A protein and the small-molecule ligand that binds it are described below.
Small molecule (SMILES): CC(=O)N[C@@H]1[C@@H](O)[C@H](O)[C@@H](CO)O[C@H]1O

Binding-site contacts:
Ligand atom C5 contacts residue ASN239 of chain 1.G at 3.7 Å.
Ligand atom C7 contacts residue ASN239 of chain 1.G at 3.3 Å.
Ligand atom N2 contacts residue ASN239 of chain 1.G at 3.1 Å (h-bond).
Ligand atom C5 contacts residue ARG166 of chain 1.G at 3.7 Å.
Ligand atom N2 contacts residue GLY237 of chain 1.G at 4.2 Å.
Ligand atom C1 contacts residue ARG166 of chain 1.G at 4.1 Å.
Ligand atom O7 contacts residue PRO218 of chain 1.Q at 3.9 Å.
Ligand atom C8 contacts residue GLY237 of chain 1.G at 3.6 Å.
Ligand atom C1 contacts residue ASN239 of chain 1.G at 1.5 Å.
Ligand atom C4 contacts residue ASN239 of chain 1.G at 4.4 Å.
Ligand atom O7 contacts residue ASN239 of chain 1.G at 3.1 Å (h-bond).
Ligand atom C3 contacts residue ASN239 of chain 1.G at 3.9 Å.
Ligand atom C6 contacts residue ARG166 of chain 1.G at 4.4 Å.
Ligand atom C2 contacts residue ASN239 of chain 1.G at 2.6 Å.
Ligand atom O5 contacts residue ASN239 of chain 1.G at 2.4 Å (h-bond).
Ligand atom C7 contacts residue GLY237 of chain 1.G at 4.3 Å.
Ligand atom C8 contacts residue ASP238 of chain 1.G at 4.0 Å.
Ligand atom O5 contacts residue ARG166 of chain 1.G at 3.7 Å.

Sequence of chain 1.G:
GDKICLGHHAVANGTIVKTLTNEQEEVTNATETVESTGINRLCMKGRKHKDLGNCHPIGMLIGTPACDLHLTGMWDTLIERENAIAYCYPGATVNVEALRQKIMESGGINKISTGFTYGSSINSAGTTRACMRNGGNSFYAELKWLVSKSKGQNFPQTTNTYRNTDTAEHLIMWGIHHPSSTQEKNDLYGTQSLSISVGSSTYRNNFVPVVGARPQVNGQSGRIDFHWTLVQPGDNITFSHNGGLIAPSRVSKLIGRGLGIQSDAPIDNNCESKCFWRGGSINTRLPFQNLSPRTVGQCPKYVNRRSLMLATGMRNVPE

Sequence of chain 1.Q:
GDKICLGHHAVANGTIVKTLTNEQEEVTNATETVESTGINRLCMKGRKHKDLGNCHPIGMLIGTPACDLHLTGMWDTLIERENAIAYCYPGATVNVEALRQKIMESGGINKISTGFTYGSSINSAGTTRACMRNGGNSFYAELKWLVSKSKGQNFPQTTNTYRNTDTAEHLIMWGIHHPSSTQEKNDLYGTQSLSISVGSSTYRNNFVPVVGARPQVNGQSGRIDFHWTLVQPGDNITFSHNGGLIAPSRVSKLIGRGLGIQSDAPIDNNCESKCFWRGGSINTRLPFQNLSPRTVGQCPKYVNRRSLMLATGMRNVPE